Binding-site contacts:
Ligand atom C10 contacts residue HEM1 of chain 1.C at 3.8 Å.
Ligand atom C32 contacts residue TRP382 of chain 1.A at 3.5 Å (hydrophobic).
Ligand atom C08 contacts residue VAL271 of chain 1.A at 3.6 Å (hydrophobic).
Ligand atom C31 contacts residue MET40 of chain 1.A at 3.7 Å (hydrophobic).
Ligand atom C32 contacts residue MET40 of chain 1.A at 3.5 Å (hydrophobic).
Ligand atom C03 contacts residue HEM1 of chain 1.C at 3.3 Å.
Ligand atom C06 contacts residue HEM1 of chain 1.C at 3.6 Å.
Ligand atom C10 contacts residue GLU296 of chain 1.A at 3.5 Å.
Ligand atom C11 contacts residue PHE288 of chain 1.A at 3.8 Å (hydrophobic).
Ligand atom N02 contacts residue GLU296 of chain 1.A at 2.7 Å (salt-bridge).
Ligand atom C11 contacts residue HEM1 of chain 1.C at 3.1 Å.
Ligand atom C09 contacts residue GLU296 of chain 1.A at 3.6 Å.
Ligand atom N02 contacts residue TRP291 of chain 1.A at 2.6 Å (h-bond).
Ligand atom C03 contacts residue TRP291 of chain 1.A at 3.9 Å (hydrophobic).
Ligand atom C25 contacts residue HEM1 of chain 1.C at 3.3 Å.
Ligand atom C30 contacts residue HEM1 of chain 1.C at 3.9 Å.
Ligand atom C02 contacts residue TRP291 of chain 1.A at 3.7 Å (hydrophobic).
Ligand atom C04 contacts residue HEM1 of chain 1.C at 3.6 Å.
Ligand atom C22 contacts residue HEM1 of chain 1.C at 3.3 Å.
Ligand atom C26 contacts residue HEM1 of chain 1.C at 3.4 Å.
Ligand atom C31 contacts residue TYR410 of chain 1.A at 3.8 Å (hydrophobic).
Ligand atom N01 contacts residue HEM1 of chain 1.C at 3.7 Å.
Ligand atom C23 contacts residue HEM1 of chain 1.C at 3.0 Å.
Ligand atom N02 contacts residue HEM1 of chain 1.C at 3.6 Å.
Ligand atom N01 contacts residue GLU296 of chain 1.A at 2.6 Å (salt-bridge).
Ligand atom C05 contacts residue HEM1 of chain 1.C at 3.9 Å.
Ligand atom C07 contacts residue HEM1 of chain 1.C at 3.7 Å.
Ligand atom C30 contacts residue TYR410 of chain 1.A at 3.4 Å (hydrophobic).
Ligand atom N02 contacts residue TYR292 of chain 1.A at 3.6 Å.
Ligand atom C08 contacts residue HEM1 of chain 1.C at 3.7 Å.
Ligand atom C09 contacts residue HEM1 of chain 1.C at 3.5 Å.
Ligand atom C06 contacts residue VAL271 of chain 1.A at 3.5 Å (hydrophobic).
Ligand atom C11 contacts residue GLY290 of chain 1.A at 3.7 Å.
Ligand atom C07 contacts residue VAL271 of chain 1.A at 3.2 Å (hydrophobic).
Ligand atom C02 contacts residue HEM1 of chain 1.C at 3.6 Å.
Ligand atom N02 contacts residue PRO269 of chain 1.A at 3.8 Å.
Ligand atom O29 contacts residue TRP382 of chain 1.A at 3.7 Å.
Ligand atom C27 contacts residue HEM1 of chain 1.C at 3.3 Å.
Ligand atom C02 contacts residue GLU296 of chain 1.A at 3.5 Å.
Ligand atom C06 contacts residue PHE288 of chain 1.A at 3.6 Å (hydrophobic).

Sequence of chain 1.A:
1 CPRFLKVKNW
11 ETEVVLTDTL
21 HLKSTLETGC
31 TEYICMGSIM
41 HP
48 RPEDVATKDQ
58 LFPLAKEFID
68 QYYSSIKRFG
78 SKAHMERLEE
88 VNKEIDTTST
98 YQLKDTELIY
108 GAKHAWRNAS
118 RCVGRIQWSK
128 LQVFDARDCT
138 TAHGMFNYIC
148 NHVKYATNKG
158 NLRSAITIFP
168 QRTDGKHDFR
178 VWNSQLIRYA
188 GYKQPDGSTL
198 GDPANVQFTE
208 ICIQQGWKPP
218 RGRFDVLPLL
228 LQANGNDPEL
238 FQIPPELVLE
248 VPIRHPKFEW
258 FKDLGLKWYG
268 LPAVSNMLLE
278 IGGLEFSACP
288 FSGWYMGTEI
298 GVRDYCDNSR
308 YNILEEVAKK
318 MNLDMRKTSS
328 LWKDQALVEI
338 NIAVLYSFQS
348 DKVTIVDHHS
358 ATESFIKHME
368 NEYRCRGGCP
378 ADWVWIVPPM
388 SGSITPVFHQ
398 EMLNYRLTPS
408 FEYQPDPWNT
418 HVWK

The protein below binds the small molecule below.
Small molecule (SMILES): Cc1cc(N)nc2cc(-c3ccc(OCC4CC4)c(CN)c3)ccc12